Sequence of chain 1.C:
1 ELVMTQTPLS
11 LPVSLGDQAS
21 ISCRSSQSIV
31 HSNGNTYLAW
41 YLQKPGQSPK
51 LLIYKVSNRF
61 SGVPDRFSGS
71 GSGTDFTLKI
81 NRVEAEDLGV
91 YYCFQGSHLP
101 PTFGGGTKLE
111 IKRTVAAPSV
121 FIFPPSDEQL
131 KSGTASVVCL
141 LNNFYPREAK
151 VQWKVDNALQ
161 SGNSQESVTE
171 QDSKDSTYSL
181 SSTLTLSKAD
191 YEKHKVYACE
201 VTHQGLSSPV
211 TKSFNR

This small molecule binds to this protein.
Small molecule (SMILES): Nc1nc2ccc(NC(=O)CCCC(=O)O)cc2[nH]1

Binding-site contacts:
Ligand atom N3 contacts residue TRP47 of chain 1.D at 4.0 Å.
Ligand atom O17 contacts residue HIS31 of chain 1.C at 2.9 Å (h-bond).
Ligand atom C2 contacts residue PHE94 of chain 1.C at 3.6 Å (hydrophobic).
Ligand atom N3 contacts residue ASP35 of chain 1.D at 2.6 Å (salt-bridge).
Ligand atom O17 contacts residue ILE104 of chain 1.D at 4.0 Å.
Ligand atom C16 contacts residue HIS31 of chain 1.C at 3.6 Å.
Ligand atom N11 contacts residue GLY96 of chain 1.C at 2.8 Å (h-bond).
Ligand atom C2 contacts residue HIS98 of chain 1.D at 3.9 Å.
Ligand atom C15 contacts residue SER97 of chain 1.C at 3.5 Å.
Ligand atom N10 contacts residue MET108 of chain 1.D at 3.2 Å.
Ligand atom C9 contacts residue PRO105 of chain 1.D at 3.6 Å (hydrophobic).
Ligand atom C12 contacts residue ILE104 of chain 1.D at 3.9 Å (hydrophobic).
Ligand atom C4 contacts residue PRO101 of chain 1.C at 3.9 Å (hydrophobic).
Ligand atom C8 contacts residue ILE104 of chain 1.D at 3.7 Å (hydrophobic).
Ligand atom C5 contacts residue PRO101 of chain 1.C at 3.6 Å (hydrophobic).
Ligand atom N3 contacts residue HIS98 of chain 1.D at 3.4 Å (h-bond).
Ligand atom O19 contacts residue TRP52 of chain 1.D at 3.7 Å.
Ligand atom C2 contacts residue ASP35 of chain 1.D at 3.3 Å.
Ligand atom N1 contacts residue PHE94 of chain 1.C at 3.4 Å.
Ligand atom C13 contacts residue GLY96 of chain 1.C at 3.4 Å.
Ligand atom C13 contacts residue ILE104 of chain 1.D at 3.8 Å (hydrophobic).
Ligand atom C6 contacts residue PRO101 of chain 1.C at 3.6 Å (hydrophobic).
Ligand atom O19 contacts residue LEU99 of chain 1.C at 3.3 Å.
Ligand atom C12 contacts residue GLY96 of chain 1.C at 3.6 Å.
Ligand atom C6 contacts residue TRP52 of chain 1.D at 3.6 Å (hydrophobic).
Ligand atom C7 contacts residue PRO101 of chain 1.C at 4.0 Å (hydrophobic).
Ligand atom C8 contacts residue GLY96 of chain 1.C at 3.6 Å.
Ligand atom C7 contacts residue GLY96 of chain 1.C at 3.6 Å.
Ligand atom N11 contacts residue ILE104 of chain 1.D at 3.8 Å.
Ligand atom C13 contacts residue SER97 of chain 1.C at 3.6 Å.
Ligand atom N1 contacts residue PRO105 of chain 1.D at 3.3 Å.
Ligand atom C2 contacts residue PRO105 of chain 1.D at 3.6 Å (hydrophobic).
Ligand atom C15 contacts residue HIS31 of chain 1.C at 3.6 Å.
Ligand atom N10 contacts residue PHE94 of chain 1.C at 3.9 Å.
Ligand atom N10 contacts residue ASP35 of chain 1.D at 2.6 Å (salt-bridge).
Ligand atom N10 contacts residue HIS98 of chain 1.D at 4.0 Å.
Ligand atom C12 contacts residue LEU99 of chain 1.C at 3.9 Å (hydrophobic).
Ligand atom C4 contacts residue ASP35 of chain 1.D at 3.6 Å.
Ligand atom C14 contacts residue LEU99 of chain 1.C at 3.8 Å (hydrophobic).
Ligand atom C5 contacts residue TRP52 of chain 1.D at 3.8 Å (hydrophobic).

Sequence of chain 1.D:
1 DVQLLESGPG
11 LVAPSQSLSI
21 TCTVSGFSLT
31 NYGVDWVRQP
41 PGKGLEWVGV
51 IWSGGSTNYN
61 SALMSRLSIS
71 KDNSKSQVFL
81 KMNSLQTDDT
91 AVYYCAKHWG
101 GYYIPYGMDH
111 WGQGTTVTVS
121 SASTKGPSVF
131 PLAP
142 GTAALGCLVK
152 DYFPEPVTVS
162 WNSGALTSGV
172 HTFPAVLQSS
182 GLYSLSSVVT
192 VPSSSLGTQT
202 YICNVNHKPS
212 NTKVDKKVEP